A protein and the small-molecule ligand that binds it are described below.
Small molecule (SMILES): C[C@@H]1CC[C@@]2(OC1)O[C@H]1C[C@H]3[C@@H]4CC=C5C[C@@H](OCCC(CO)CO)CC[C@]5(C)[C@H]4CC[C@]3(C)[C@H]1[C@@H]2C

Binding-site contacts:
Ligand atom C75 contacts residue GLN58 of chain 1.B at 3.8 Å.
Ligand atom C01 contacts residue LEU46 of chain 1.B at 4.2 Å (hydrophobic).
Ligand atom C24 contacts residue MC31 of chain 1.R at 3.9 Å.
Ligand atom O16 contacts residue LEU46 of chain 1.B at 3.6 Å.
Ligand atom C19 contacts residue TYR61 of chain 1.B at 3.8 Å (hydrophobic).
Ligand atom C11 contacts residue MC31 of chain 1.R at 4.0 Å.
Ligand atom C15 contacts residue LEU46 of chain 1.B at 4.1 Å (hydrophobic).
Ligand atom C27 contacts residue GLY57 of chain 1.B at 4.4 Å.
Ligand atom C24 contacts residue GLN58 of chain 1.B at 4.1 Å.
Ligand atom C03 contacts residue MC31 of chain 1.R at 4.3 Å.
Ligand atom C18 contacts residue PHE62 of chain 1.B at 4.0 Å (hydrophobic).
Ligand atom O23 contacts residue GLN58 of chain 1.B at 3.1 Å.
Ligand atom C24 contacts residue TYR61 of chain 1.B at 3.7 Å (hydrophobic).
Ligand atom C22 contacts residue MC31 of chain 1.R at 4.4 Å.
Ligand atom C21 contacts residue PHE62 of chain 1.B at 4.2 Å (hydrophobic).
Ligand atom C22 contacts residue TYR61 of chain 1.B at 3.6 Å (hydrophobic).
Ligand atom C78 contacts residue LEU54 of chain 1.B at 3.5 Å (hydrophobic).
Ligand atom C04 contacts residue LEU65 of chain 1.B at 4.1 Å (hydrophobic).
Ligand atom C21 contacts residue GLN58 of chain 1.B at 3.4 Å.
Ligand atom C21 contacts residue TYR61 of chain 1.B at 3.5 Å (hydrophobic).
Ligand atom C22 contacts residue GLN58 of chain 1.B at 3.9 Å.
Ligand atom C13 contacts residue LEU249 of chain 1.B at 4.2 Å (hydrophobic).
Ligand atom C76 contacts residue MC31 of chain 1.R at 4.4 Å.
Ligand atom C15 contacts residue MC31 of chain 1.S at 4.0 Å.
Ligand atom C05 contacts residue ILE253 of chain 1.B at 4.4 Å (hydrophobic).
Ligand atom C18 contacts residue LEU65 of chain 1.B at 3.5 Å (hydrophobic).
Ligand atom C01 contacts residue MC31 of chain 1.S at 3.8 Å.
Ligand atom O28 contacts residue GLY57 of chain 1.B at 4.2 Å.
Ligand atom C19 contacts residue PHE62 of chain 1.B at 3.9 Å (hydrophobic).
Ligand atom C04 contacts residue LEU46 of chain 1.B at 4.1 Å (hydrophobic).
Ligand atom C20 contacts residue TYR61 of chain 1.B at 4.0 Å (hydrophobic).
Ligand atom O23 contacts residue TYR61 of chain 1.B at 3.7 Å.
Ligand atom C25 contacts residue GLN58 of chain 1.B at 3.8 Å.
Ligand atom O10 contacts residue MC31 of chain 1.R at 4.1 Å.
Ligand atom C51 contacts residue TYR61 of chain 1.B at 4.3 Å (hydrophobic).
Ligand atom C13 contacts residue LEU252 of chain 1.B at 3.0 Å (hydrophobic).
Ligand atom C26 contacts residue GLY57 of chain 1.B at 4.2 Å.
Ligand atom C11 contacts residue LEU249 of chain 1.B at 3.9 Å (hydrophobic).
Ligand atom O16 contacts residue ILE253 of chain 1.B at 4.4 Å.
Ligand atom C05 contacts residue MC31 of chain 1.R at 4.2 Å.

Sequence of chain 1.B:
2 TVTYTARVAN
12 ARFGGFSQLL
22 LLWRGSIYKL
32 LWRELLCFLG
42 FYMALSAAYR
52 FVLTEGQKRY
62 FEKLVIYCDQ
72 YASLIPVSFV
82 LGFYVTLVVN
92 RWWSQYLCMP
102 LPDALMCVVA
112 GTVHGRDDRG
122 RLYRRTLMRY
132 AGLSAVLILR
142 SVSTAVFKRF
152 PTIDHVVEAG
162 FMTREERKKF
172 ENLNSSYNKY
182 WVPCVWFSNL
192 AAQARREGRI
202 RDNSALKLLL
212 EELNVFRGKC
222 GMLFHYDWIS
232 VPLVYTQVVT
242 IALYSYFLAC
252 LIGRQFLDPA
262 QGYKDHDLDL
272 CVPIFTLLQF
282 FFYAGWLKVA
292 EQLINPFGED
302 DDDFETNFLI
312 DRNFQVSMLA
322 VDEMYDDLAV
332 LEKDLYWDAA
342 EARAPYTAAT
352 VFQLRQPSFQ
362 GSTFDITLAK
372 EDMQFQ